The small molecule below binds the protein below.
Small molecule (SMILES): N#Cc1ccccc1-c1cc(-c2ccccn2)cn(-c2ccccc2)c1=O

Sequence of chain 1.A:
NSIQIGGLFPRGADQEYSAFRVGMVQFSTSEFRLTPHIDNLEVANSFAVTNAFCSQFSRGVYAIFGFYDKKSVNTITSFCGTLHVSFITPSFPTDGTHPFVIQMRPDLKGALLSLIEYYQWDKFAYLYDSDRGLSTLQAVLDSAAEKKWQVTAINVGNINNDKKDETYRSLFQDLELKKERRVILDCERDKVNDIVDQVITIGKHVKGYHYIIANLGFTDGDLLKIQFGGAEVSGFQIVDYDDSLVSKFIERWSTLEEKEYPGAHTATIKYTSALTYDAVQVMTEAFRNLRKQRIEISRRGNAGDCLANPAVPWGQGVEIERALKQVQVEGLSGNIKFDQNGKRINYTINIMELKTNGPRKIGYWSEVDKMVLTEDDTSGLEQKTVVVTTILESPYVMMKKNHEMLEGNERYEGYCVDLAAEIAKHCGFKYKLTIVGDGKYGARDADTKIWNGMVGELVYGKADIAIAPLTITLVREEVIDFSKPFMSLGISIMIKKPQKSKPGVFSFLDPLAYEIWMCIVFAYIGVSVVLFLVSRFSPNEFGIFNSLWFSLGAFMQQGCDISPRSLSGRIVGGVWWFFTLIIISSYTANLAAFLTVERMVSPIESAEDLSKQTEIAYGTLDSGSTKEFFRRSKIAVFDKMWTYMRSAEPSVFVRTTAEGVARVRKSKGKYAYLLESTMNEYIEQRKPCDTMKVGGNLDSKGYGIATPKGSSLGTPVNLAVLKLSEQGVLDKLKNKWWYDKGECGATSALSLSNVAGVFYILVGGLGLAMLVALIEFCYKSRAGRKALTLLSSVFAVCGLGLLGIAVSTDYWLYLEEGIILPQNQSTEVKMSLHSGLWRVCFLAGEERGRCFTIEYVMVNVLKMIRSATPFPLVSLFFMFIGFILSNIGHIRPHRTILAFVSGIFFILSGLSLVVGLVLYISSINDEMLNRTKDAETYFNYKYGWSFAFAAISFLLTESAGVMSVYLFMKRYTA

Sequence of chain 1.D:
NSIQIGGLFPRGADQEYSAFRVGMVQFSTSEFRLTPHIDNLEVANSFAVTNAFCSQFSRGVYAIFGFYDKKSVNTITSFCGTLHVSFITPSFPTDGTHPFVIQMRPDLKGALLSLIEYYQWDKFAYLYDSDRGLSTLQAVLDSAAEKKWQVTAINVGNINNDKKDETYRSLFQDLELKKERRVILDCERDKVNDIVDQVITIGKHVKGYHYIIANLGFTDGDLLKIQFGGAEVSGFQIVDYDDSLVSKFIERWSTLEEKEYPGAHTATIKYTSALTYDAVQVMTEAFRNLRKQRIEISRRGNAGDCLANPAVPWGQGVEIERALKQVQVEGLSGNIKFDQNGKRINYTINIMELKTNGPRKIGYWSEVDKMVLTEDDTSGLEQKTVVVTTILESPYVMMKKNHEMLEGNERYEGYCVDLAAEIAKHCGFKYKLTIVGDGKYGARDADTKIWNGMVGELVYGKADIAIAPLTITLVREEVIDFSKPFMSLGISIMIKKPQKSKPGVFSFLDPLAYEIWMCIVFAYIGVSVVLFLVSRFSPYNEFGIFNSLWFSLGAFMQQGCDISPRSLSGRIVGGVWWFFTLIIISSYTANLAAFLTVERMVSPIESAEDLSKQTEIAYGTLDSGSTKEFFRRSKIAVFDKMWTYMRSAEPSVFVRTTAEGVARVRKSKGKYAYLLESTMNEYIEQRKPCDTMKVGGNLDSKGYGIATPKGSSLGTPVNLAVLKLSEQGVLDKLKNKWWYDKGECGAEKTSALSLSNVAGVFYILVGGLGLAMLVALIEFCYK

Sequence of chain 1.B:
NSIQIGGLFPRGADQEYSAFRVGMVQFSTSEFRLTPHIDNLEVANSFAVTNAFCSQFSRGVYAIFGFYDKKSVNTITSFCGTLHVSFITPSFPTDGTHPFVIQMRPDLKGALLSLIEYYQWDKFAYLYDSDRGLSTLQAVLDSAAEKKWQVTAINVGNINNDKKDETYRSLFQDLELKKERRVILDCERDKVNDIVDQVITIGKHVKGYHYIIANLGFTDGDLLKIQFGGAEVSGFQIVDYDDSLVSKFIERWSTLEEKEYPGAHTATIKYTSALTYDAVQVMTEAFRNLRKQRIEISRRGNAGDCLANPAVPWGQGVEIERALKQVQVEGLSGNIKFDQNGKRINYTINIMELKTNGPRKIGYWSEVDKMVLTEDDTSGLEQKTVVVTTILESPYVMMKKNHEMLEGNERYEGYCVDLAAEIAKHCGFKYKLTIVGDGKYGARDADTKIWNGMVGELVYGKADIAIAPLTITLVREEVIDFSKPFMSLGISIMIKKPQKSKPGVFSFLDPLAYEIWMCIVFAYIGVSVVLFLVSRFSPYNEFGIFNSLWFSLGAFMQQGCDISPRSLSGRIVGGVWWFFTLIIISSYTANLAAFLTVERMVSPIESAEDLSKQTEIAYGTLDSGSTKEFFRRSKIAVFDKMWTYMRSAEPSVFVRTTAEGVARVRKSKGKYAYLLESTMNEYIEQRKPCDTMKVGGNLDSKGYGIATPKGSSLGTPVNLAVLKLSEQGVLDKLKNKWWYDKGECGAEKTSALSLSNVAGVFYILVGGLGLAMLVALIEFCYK

Binding-site contacts:
Ligand atom C12 contacts residue LEU611 of chain 1.A at 3.5 Å (hydrophobic).
Ligand atom C17 contacts residue THR775 of chain 1.B at 3.8 Å.
Ligand atom C19 contacts residue ASP510 of chain 1.A at 3.6 Å.
Ligand atom O11 contacts residue ASN782 of chain 1.A at 3.6 Å.
Ligand atom C05 contacts residue LEU611 of chain 1.A at 3.8 Å (hydrophobic).
Ligand atom C07 contacts residue PHE508 of chain 1.A at 3.4 Å (hydrophobic).
Ligand atom C16 contacts residue PRO511 of chain 1.A at 3.5 Å (hydrophobic).
Ligand atom C13 contacts residue ASP510 of chain 1.A at 3.5 Å.
Ligand atom C12 contacts residue PRO511 of chain 1.A at 3.5 Å (hydrophobic).
Ligand atom C18 contacts residue THR775 of chain 1.B at 3.7 Å.
Ligand atom C14 contacts residue ASP510 of chain 1.A at 3.7 Å.
Ligand atom C20 contacts residue PHE614 of chain 1.A at 3.6 Å (hydrophobic).
Ligand atom N21 contacts residue PHE614 of chain 1.A at 3.8 Å.
Ligand atom N01 contacts residue ASN782 of chain 1.A at 3.7 Å.
Ligand atom C07 contacts residue LEU611 of chain 1.A at 3.6 Å (hydrophobic).
Ligand atom C16 contacts residue PHE614 of chain 1.A at 3.6 Å (hydrophobic).
Ligand atom C18 contacts residue ASP510 of chain 1.A at 3.6 Å.
Ligand atom C14 contacts residue PHE614 of chain 1.A at 3.7 Å (hydrophobic).
Ligand atom N15 contacts residue PRO511 of chain 1.A at 3.5 Å.
Ligand atom C07 contacts residue PRO511 of chain 1.A at 3.8 Å (hydrophobic).
Ligand atom C03 contacts residue LEU611 of chain 1.A at 3.6 Å (hydrophobic).
Ligand atom C05 contacts residue VAL783 of chain 1.A at 3.7 Å (hydrophobic).
Ligand atom O11 contacts residue SER507 of chain 1.A at 3.8 Å.
Ligand atom N01 contacts residue LEU615 of chain 1.A at 3.5 Å.
Ligand atom C17 contacts residue ASN610 of chain 1.A at 3.8 Å.
Ligand atom C23 contacts residue ASP510 of chain 1.A at 3.2 Å.
Ligand atom C06 contacts residue PHE508 of chain 1.A at 3.5 Å (hydrophobic).
Ligand atom C08 contacts residue LEU611 of chain 1.A at 3.4 Å (hydrophobic).
Ligand atom N15 contacts residue PHE614 of chain 1.A at 3.5 Å.
Ligand atom C16 contacts residue ASN610 of chain 1.A at 3.3 Å.
Ligand atom C07 contacts residue SER507 of chain 1.A at 3.6 Å.
Ligand atom C05 contacts residue SER606 of chain 1.D at 3.2 Å.
Ligand atom C19 contacts residue PHE614 of chain 1.A at 3.8 Å (hydrophobic).
Ligand atom C06 contacts residue TYR607 of chain 1.A at 3.2 Å (hydrophobic).
Ligand atom C07 contacts residue TYR607 of chain 1.A at 3.8 Å (hydrophobic).
Ligand atom C20 contacts residue ASP510 of chain 1.A at 3.6 Å.
Ligand atom C09 contacts residue SER507 of chain 1.A at 3.6 Å.
Ligand atom C09 contacts residue LEU611 of chain 1.A at 3.8 Å (hydrophobic).
Ligand atom C17 contacts residue SER776 of chain 1.B at 3.8 Å.
Ligand atom C10 contacts residue SER507 of chain 1.A at 3.6 Å.